A small-molecule ligand and the protein it binds are described below.
Small molecule (SMILES): CC(=O)N[C@@H]1[C@@H](O)[C@H](O)[C@@H](CO)O[C@H]1O

Binding-site contacts:
Ligand atom C1 contacts residue ASN659 of chain 1.C at 1.4 Å.
Ligand atom C8 contacts residue ASN659 of chain 1.C at 4.3 Å.
Ligand atom O5 contacts residue ASN659 of chain 1.C at 2.4 Å (h-bond).
Ligand atom C2 contacts residue ASN659 of chain 1.C at 2.5 Å.
Ligand atom N2 contacts residue ASN659 of chain 1.C at 2.9 Å (h-bond).
Ligand atom C3 contacts residue ASN659 of chain 1.C at 3.8 Å.
Ligand atom C7 contacts residue ASN659 of chain 1.C at 3.1 Å.
Ligand atom C5 contacts residue ASN659 of chain 1.C at 3.7 Å.
Ligand atom O7 contacts residue ASN659 of chain 1.C at 3.0 Å (h-bond).
Ligand atom C4 contacts residue ASN659 of chain 1.C at 4.2 Å.

Sequence of chain 1.C:
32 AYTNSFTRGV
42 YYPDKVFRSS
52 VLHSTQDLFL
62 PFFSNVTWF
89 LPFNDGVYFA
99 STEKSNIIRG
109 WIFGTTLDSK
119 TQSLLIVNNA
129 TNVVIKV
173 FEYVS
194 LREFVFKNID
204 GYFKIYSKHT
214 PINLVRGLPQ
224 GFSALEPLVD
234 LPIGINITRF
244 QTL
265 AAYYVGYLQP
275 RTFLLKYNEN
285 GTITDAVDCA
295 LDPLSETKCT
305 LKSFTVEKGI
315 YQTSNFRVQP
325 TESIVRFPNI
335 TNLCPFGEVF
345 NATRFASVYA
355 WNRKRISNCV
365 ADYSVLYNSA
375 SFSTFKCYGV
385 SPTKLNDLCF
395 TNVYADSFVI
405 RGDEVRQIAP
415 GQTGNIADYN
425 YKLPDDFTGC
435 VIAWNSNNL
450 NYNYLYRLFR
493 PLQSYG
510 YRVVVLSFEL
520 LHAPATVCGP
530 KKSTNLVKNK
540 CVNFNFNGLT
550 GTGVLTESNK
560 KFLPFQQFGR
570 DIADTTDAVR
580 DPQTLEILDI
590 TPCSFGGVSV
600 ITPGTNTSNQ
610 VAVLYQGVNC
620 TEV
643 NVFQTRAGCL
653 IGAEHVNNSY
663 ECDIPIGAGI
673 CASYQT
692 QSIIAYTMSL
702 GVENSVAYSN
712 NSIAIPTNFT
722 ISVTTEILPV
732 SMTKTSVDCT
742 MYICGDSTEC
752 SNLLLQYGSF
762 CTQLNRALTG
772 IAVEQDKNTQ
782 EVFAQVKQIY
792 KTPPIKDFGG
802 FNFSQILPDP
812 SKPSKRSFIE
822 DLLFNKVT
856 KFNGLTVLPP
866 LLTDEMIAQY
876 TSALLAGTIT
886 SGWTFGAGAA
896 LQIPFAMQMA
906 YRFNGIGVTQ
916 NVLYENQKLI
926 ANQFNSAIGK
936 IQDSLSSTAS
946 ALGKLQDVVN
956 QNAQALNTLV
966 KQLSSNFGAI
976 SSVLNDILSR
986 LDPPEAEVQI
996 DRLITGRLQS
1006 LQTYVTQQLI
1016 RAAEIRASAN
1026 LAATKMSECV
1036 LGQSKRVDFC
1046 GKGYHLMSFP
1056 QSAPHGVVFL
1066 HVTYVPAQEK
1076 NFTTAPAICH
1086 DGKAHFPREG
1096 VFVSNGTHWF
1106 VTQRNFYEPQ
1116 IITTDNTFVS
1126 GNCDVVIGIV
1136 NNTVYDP